Binding-site contacts:
Ligand atom P contacts residue GLY64 of chain 1.D at 3.9 Å.
Ligand atom OP2 contacts residue LYS35 of chain 1.D at 3.6 Å.
Ligand atom OP2 contacts residue THR67 of chain 1.D at 3.8 Å.
Ligand atom P contacts residue LYS68 of chain 1.D at 3.8 Å.
Ligand atom OP1 contacts residue ILE69 of chain 1.D at 2.9 Å (h-bond).
Ligand atom OP1 contacts residue LYS68 of chain 1.D at 3.6 Å (salt-bridge).
Ligand atom O5' contacts residue GLY66 of chain 1.D at 3.7 Å.
Ligand atom OP1 contacts residue VAL65 of chain 1.D at 3.3 Å (h-bond).
Ligand atom P contacts residue LYS35 of chain 1.D at 3.7 Å.
Ligand atom C5' contacts residue GLY64 of chain 1.D at 3.3 Å.
Ligand atom OP1 contacts residue LYS68 of chain 1.D at 2.7 Å (salt-bridge).
Ligand atom OP1 contacts residue PRO63 of chain 1.D at 3.7 Å.
Ligand atom O5' contacts residue LYS35 of chain 1.D at 3.5 Å.
Ligand atom O6 contacts residue HIS34 of chain 1.D at 3.9 Å.
Ligand atom O3' contacts residue LYS68 of chain 1.D at 3.9 Å.
Ligand atom C5' contacts residue GLY66 of chain 1.D at 3.6 Å.
Ligand atom OP1 contacts residue GLY66 of chain 1.D at 2.8 Å (h-bond).
Ligand atom O4' contacts residue ALA38 of chain 1.D at 3.5 Å.
Ligand atom P contacts residue GLY66 of chain 1.D at 3.7 Å.
Ligand atom P contacts residue NA1 of chain 1.I at 3.7 Å.
Ligand atom N3 contacts residue ALA38 of chain 1.D at 3.6 Å.
Ligand atom O3' contacts residue ILE69 of chain 1.D at 3.6 Å.
Ligand atom OP2 contacts residue LYS68 of chain 1.D at 2.8 Å (salt-bridge).
Ligand atom O3' contacts residue GLY64 of chain 1.D at 3.6 Å.
Ligand atom OP2 contacts residue GLY66 of chain 1.D at 3.6 Å.
Ligand atom OP1 contacts residue GLY64 of chain 1.D at 2.8 Å (h-bond).
Ligand atom P contacts residue LYS68 of chain 1.D at 3.1 Å.
Ligand atom OP1 contacts residue THR67 of chain 1.D at 3.6 Å.
Ligand atom OP2 contacts residue NA1 of chain 1.I at 3.8 Å.
Ligand atom C3' contacts residue GLY66 of chain 1.D at 3.8 Å.
Ligand atom C4' contacts residue GLY64 of chain 1.D at 3.2 Å.
Ligand atom P contacts residue VAL65 of chain 1.D at 3.8 Å.
Ligand atom C5' contacts residue TYR39 of chain 1.D at 3.6 Å (hydrophobic).
Ligand atom OP2 contacts residue LYS68 of chain 1.D at 3.1 Å.
Ligand atom OP1 contacts residue LEU62 of chain 1.D at 3.7 Å.
Ligand atom OP2 contacts residue VAL65 of chain 1.D at 3.5 Å (h-bond).
Ligand atom C3' contacts residue LYS68 of chain 1.D at 3.9 Å.
Ligand atom P contacts residue ILE69 of chain 1.D at 3.8 Å.
Ligand atom OP1 contacts residue NA1 of chain 1.I at 2.7 Å (h-bond).
Ligand atom OP3 contacts residue LYS35 of chain 1.D at 2.7 Å (salt-bridge).

This small molecule binds to this protein.
Small molecule (SMILES): Cc1cn([C@H]2C[C@H](O[P](=O)(O)OC[C@H]3O[C@@H](n4ccc(N)nc4=O)C[C@@H]3O[P](=O)(O)OC[C@H]3O[C@@H](n4cnc5c(=O)nc(N)[nH]c54)C[C@@H]3O[P](=O)(O)OC[C@H]3O[C@@H](n4cnc5c(=O)nc(N)[nH]c54)C[C@@H]3O)[C@@H](CO[P](=O)(O)O[C@H]3C[C@H](n4cnc5c(=O)nc(N)[nH]c54)O[C@@H]3COP(=O)(O)O)O2)c(=O)[nH]c1=O

Sequence of chain 1.D:
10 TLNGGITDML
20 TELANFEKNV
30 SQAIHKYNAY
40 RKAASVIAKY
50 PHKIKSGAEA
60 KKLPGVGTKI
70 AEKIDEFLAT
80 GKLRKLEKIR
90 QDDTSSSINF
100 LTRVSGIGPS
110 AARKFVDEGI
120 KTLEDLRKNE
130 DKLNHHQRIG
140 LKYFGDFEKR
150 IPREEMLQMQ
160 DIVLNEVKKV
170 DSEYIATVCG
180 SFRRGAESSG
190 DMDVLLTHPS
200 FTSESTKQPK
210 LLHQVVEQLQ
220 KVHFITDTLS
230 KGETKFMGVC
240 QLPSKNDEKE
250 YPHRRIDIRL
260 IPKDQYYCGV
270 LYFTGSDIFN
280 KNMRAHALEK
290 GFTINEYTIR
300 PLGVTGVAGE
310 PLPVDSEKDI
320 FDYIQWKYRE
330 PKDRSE